A small-molecule ligand and the protein it binds are described below.
Small molecule (SMILES): CCC(=O)N[C@@H]1CCCc2c(-c3ccc(Cl)c(F)c3)cncc21

Sequence of chain 1.J:
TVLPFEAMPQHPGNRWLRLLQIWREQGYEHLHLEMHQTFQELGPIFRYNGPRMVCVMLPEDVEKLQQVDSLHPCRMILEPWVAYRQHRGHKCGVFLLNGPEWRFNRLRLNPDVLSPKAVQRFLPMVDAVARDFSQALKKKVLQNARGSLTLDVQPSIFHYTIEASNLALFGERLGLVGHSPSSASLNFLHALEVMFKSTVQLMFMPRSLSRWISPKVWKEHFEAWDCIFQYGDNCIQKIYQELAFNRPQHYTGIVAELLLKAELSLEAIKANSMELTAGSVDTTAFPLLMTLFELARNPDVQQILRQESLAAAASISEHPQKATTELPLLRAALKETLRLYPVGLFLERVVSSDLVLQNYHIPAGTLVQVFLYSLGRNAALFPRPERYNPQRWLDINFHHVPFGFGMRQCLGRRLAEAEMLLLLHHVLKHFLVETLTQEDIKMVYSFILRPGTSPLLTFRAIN

Binding-site contacts:
Ligand atom N23 contacts residue VAL355 of chain 1.J at 3.5 Å.
Ligand atom C9 contacts residue THR295 of chain 1.J at 3.9 Å.
Ligand atom C21 contacts residue HEM1 of chain 1.CA at 3.8 Å.
Ligand atom C13 contacts residue THR295 of chain 1.J at 3.8 Å.
Ligand atom N23 contacts residue GLY356 of chain 1.J at 3.3 Å (h-bond).
Ligand atom N10 contacts residue THR295 of chain 1.J at 3.8 Å.
Ligand atom C14 contacts residue VAL355 of chain 1.J at 3.7 Å (hydrophobic).
Ligand atom C3 contacts residue PHE107 of chain 1.J at 3.6 Å (hydrophobic).
Ligand atom C17 contacts residue PHE208 of chain 1.J at 4.1 Å (hydrophobic).
Ligand atom N10 contacts residue HEM1 of chain 1.CA at 2.2 Å.
Ligand atom C21 contacts residue GLY356 of chain 1.J at 3.6 Å.
Ligand atom C16 contacts residue PHE464 of chain 1.J at 3.6 Å (hydrophobic).
Ligand atom C19 contacts residue PRO419 of chain 1.J at 4.0 Å (hydrophobic).
Ligand atom C4 contacts residue PHE107 of chain 1.J at 3.3 Å (hydrophobic).
Ligand atom C18 contacts residue GLY356 of chain 1.J at 3.7 Å.
Ligand atom C21 contacts residue LEU384 of chain 1.J at 3.7 Å (hydrophobic).
Ligand atom C19 contacts residue HEM1 of chain 1.CA at 3.6 Å.
Ligand atom C1 contacts residue TRP93 of chain 1.J at 3.8 Å (hydrophobic).
Ligand atom C1 contacts residue GLY291 of chain 1.J at 3.5 Å.
Ligand atom C11 contacts residue HEM1 of chain 1.CA at 3.1 Å.
Ligand atom O20 contacts residue HEM1 of chain 1.CA at 3.3 Å.
Ligand atom C11 contacts residue THR295 of chain 1.J at 3.7 Å.
Ligand atom C21 contacts residue PHE358 of chain 1.J at 3.4 Å (hydrophobic).
Ligand atom CL7 contacts residue TRP93 of chain 1.J at 3.7 Å.
Ligand atom C6 contacts residue GLY291 of chain 1.J at 3.4 Å.
Ligand atom CL7 contacts residue TRP237 of chain 1.J at 3.8 Å.
Ligand atom C18 contacts residue HEM1 of chain 1.CA at 3.6 Å.
Ligand atom C9 contacts residue HEM1 of chain 1.CA at 3.0 Å.
Ligand atom C19 contacts residue GLY356 of chain 1.J at 3.4 Å.
Ligand atom C12 contacts residue THR295 of chain 1.J at 3.9 Å.
Ligand atom C2 contacts residue GLU287 of chain 1.J at 4.1 Å.
Ligand atom F22 contacts residue PHE208 of chain 1.J at 4.0 Å.
Ligand atom F22 contacts residue GLY291 of chain 1.J at 3.4 Å.
Ligand atom CL7 contacts residue GLU287 of chain 1.J at 3.7 Å.
Ligand atom C2 contacts residue TRP93 of chain 1.J at 3.4 Å (hydrophobic).
Ligand atom C8 contacts residue THR295 of chain 1.J at 4.0 Å.
Ligand atom F22 contacts residue ALA290 of chain 1.J at 3.5 Å.
Ligand atom C8 contacts residue PHE107 of chain 1.J at 3.9 Å (hydrophobic).
Ligand atom C16 contacts residue ILE465 of chain 1.J at 3.8 Å (hydrophobic).
Ligand atom C3 contacts residue TRP93 of chain 1.J at 3.6 Å (hydrophobic).